A protein and the small-molecule ligand that binds it are described below.
Small molecule (SMILES): CC(=O)N[C@H]1[C@H](O[C@H]2[C@H](O)[C@@H](NC(C)=O)CO[C@@H]2CO)O[C@H](CO)[C@@H](O[C@@H]2O[C@H](CO)[C@@H](O)[C@H](O)[C@@H]2O)[C@@H]1O

Sequence of chain 1.C:
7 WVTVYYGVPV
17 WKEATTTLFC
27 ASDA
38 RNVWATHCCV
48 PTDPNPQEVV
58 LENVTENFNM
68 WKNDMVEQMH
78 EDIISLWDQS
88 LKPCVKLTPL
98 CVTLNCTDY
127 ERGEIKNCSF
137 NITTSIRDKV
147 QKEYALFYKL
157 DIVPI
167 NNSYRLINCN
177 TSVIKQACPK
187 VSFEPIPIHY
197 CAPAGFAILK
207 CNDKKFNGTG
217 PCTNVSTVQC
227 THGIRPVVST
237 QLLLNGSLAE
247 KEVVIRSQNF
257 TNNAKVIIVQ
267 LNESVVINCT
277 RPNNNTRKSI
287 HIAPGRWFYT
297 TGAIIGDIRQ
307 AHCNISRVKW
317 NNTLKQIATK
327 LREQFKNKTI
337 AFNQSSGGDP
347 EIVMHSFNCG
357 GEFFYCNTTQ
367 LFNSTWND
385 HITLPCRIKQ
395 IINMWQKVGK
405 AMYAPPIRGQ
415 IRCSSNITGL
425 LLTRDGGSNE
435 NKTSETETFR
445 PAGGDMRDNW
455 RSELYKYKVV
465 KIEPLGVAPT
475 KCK

Binding-site contacts:
Ligand atom C4 contacts residue ASN220 of chain 1.C at 4.4 Å.
Ligand atom C5 contacts residue ASN208 of chain 1.C at 4.5 Å.
Ligand atom C6 contacts residue VAL57 of chain 1.C at 4.4 Å (hydrophobic).
Ligand atom C6 contacts residue GLU55 of chain 1.C at 4.1 Å.
Ligand atom C1 contacts residue ASN208 of chain 1.C at 4.3 Å.
Ligand atom N2 contacts residue ASN220 of chain 1.C at 3.0 Å (h-bond).
Ligand atom C1 contacts residue ASN220 of chain 1.C at 1.5 Å.
Ligand atom C5 contacts residue ASN220 of chain 1.C at 3.8 Å.
Ligand atom O7 contacts residue ASN220 of chain 1.C at 3.2 Å (h-bond).
Ligand atom C5 contacts residue VAL57 of chain 1.C at 4.1 Å (hydrophobic).
Ligand atom O5 contacts residue ASN220 of chain 1.C at 2.5 Å (h-bond).
Ligand atom C3 contacts residue ASN220 of chain 1.C at 3.9 Å.
Ligand atom C8 contacts residue ASN220 of chain 1.C at 4.0 Å.
Ligand atom C7 contacts residue ASN220 of chain 1.C at 3.3 Å.
Ligand atom O5 contacts residue ASN208 of chain 1.C at 3.6 Å.
Ligand atom O6 contacts residue ASN208 of chain 1.C at 4.3 Å.
Ligand atom C2 contacts residue ASN220 of chain 1.C at 2.6 Å.
Ligand atom C6 contacts residue ASN208 of chain 1.C at 4.0 Å.